A small-molecule ligand and the protein it binds are described below.
Small molecule (SMILES): O=C(O)c1cc2ccccc2cc1O

Binding-site contacts:
Ligand atom C10 contacts residue LYS53 of chain 1.C at 3.4 Å.
Ligand atom C5 contacts residue LEU66 of chain 1.C at 3.9 Å (hydrophobic).
Ligand atom C4 contacts residue LEU66 of chain 1.C at 3.8 Å (hydrophobic).
Ligand atom O1 contacts residue PHE64 of chain 1.C at 4.2 Å.
Ligand atom O contacts residue LYS53 of chain 1.C at 3.0 Å.
Ligand atom O2 contacts residue LEU66 of chain 1.C at 3.6 Å.
Ligand atom O contacts residue PHE64 of chain 1.C at 3.1 Å.
Ligand atom O1 contacts residue LYS53 of chain 1.C at 2.8 Å (salt-bridge).
Ligand atom C10 contacts residue PHE64 of chain 1.C at 3.8 Å (hydrophobic).
Ligand atom O2 contacts residue GLY86 of chain 1.C at 3.6 Å.
Ligand atom O2 contacts residue PHE64 of chain 1.C at 3.9 Å.

Sequence of chain 1.C:
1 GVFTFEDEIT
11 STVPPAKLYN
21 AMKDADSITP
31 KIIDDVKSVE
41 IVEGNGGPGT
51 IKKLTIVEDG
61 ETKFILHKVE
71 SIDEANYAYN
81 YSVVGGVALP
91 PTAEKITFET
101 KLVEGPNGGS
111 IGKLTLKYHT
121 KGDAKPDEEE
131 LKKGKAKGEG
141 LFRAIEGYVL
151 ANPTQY